Sequence of chain 2.A:
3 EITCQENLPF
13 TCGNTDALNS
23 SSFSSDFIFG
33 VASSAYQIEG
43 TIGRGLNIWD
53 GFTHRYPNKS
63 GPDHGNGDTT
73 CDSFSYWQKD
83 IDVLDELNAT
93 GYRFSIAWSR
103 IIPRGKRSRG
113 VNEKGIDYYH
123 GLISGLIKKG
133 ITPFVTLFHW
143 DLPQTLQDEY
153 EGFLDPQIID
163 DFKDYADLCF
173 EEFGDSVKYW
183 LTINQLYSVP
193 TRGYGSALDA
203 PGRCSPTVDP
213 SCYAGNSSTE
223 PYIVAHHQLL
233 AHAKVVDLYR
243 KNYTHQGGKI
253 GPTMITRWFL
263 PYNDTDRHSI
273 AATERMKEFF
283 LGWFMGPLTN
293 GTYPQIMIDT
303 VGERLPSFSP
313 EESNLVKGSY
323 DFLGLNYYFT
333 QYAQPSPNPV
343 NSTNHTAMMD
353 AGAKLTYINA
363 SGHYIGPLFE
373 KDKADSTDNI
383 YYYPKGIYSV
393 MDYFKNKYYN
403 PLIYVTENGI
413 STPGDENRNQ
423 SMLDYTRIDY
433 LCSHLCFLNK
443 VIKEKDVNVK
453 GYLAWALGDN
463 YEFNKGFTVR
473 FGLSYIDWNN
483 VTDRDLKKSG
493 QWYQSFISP

This protein binds this small molecule.
Small molecule (SMILES): CC(=O)N[C@@H]1[C@@H](O)[C@H](O)[C@@H](CO)O[C@H]1O

Binding-site contacts:
Ligand atom N2 contacts residue ASN244 of chain 2.A at 2.9 Å (h-bond).
Ligand atom C7 contacts residue ASN244 of chain 2.A at 3.7 Å.
Ligand atom N2 contacts residue LYS165 of chain 2.A at 4.4 Å.
Ligand atom C1 contacts residue ASN244 of chain 2.A at 1.8 Å.
Ligand atom C8 contacts residue ASP239 of chain 2.A at 4.0 Å.
Ligand atom O5 contacts residue ASN244 of chain 2.A at 2.4 Å (h-bond).
Ligand atom C4 contacts residue ASN244 of chain 2.A at 4.2 Å.
Ligand atom C7 contacts residue LYS165 of chain 2.A at 3.7 Å.
Ligand atom C7 contacts residue LEU240 of chain 2.A at 4.0 Å (hydrophobic).
Ligand atom O7 contacts residue ASN244 of chain 2.A at 4.0 Å.
Ligand atom C2 contacts residue ASN244 of chain 2.A at 2.7 Å.
Ligand atom C3 contacts residue ASN244 of chain 2.A at 3.9 Å.
Ligand atom C8 contacts residue ASN244 of chain 2.A at 4.5 Å.
Ligand atom C8 contacts residue LYS165 of chain 2.A at 2.7 Å.
Ligand atom C5 contacts residue ASN244 of chain 2.A at 3.7 Å.
Ligand atom O7 contacts residue LYS243 of chain 2.A at 4.2 Å.
Ligand atom O7 contacts residue ASP239 of chain 2.A at 4.1 Å.
Ligand atom N2 contacts residue LEU240 of chain 2.A at 4.2 Å.
Ligand atom C8 contacts residue LEU240 of chain 2.A at 3.5 Å (hydrophobic).